A protein and the small-molecule ligand that binds it are described below.
Small molecule (SMILES): CC(=O)N[C@@H]1[C@@H](O)[C@H](O)[C@@H](CO)O[C@H]1O

Binding-site contacts:
Ligand atom C7 contacts residue VAL368 of chain 1.C at 4.4 Å (hydrophobic).
Ligand atom O3 contacts residue VAL368 of chain 1.C at 3.2 Å.
Ligand atom C3 contacts residue ASN346 of chain 1.C at 3.7 Å.
Ligand atom C4 contacts residue ASN346 of chain 1.C at 4.2 Å.
Ligand atom N2 contacts residue ASN346 of chain 1.C at 2.7 Å (h-bond).
Ligand atom C7 contacts residue ASN346 of chain 1.C at 3.2 Å.
Ligand atom O7 contacts residue VAL368 of chain 1.C at 3.5 Å.
Ligand atom O6 contacts residue GLU367 of chain 1.C at 3.9 Å.
Ligand atom C2 contacts residue ASN346 of chain 1.C at 2.3 Å.
Ligand atom O6 contacts residue ILE345 of chain 1.C at 4.5 Å.
Ligand atom O7 contacts residue ASN346 of chain 1.C at 3.2 Å (h-bond).
Ligand atom C8 contacts residue ASN346 of chain 1.C at 4.3 Å.
Ligand atom C5 contacts residue ASN346 of chain 1.C at 3.7 Å.
Ligand atom C1 contacts residue ASN346 of chain 1.C at 1.4 Å.
Ligand atom O5 contacts residue ILE345 of chain 1.C at 3.9 Å.
Ligand atom C3 contacts residue VAL368 of chain 1.C at 4.2 Å (hydrophobic).
Ligand atom C4 contacts residue VAL368 of chain 1.C at 4.2 Å (hydrophobic).
Ligand atom C5 contacts residue ILE345 of chain 1.C at 4.4 Å (hydrophobic).
Ligand atom C6 contacts residue ILE345 of chain 1.C at 4.0 Å (hydrophobic).
Ligand atom O5 contacts residue ASN346 of chain 1.C at 2.4 Å (h-bond).

Sequence of chain 1.C:
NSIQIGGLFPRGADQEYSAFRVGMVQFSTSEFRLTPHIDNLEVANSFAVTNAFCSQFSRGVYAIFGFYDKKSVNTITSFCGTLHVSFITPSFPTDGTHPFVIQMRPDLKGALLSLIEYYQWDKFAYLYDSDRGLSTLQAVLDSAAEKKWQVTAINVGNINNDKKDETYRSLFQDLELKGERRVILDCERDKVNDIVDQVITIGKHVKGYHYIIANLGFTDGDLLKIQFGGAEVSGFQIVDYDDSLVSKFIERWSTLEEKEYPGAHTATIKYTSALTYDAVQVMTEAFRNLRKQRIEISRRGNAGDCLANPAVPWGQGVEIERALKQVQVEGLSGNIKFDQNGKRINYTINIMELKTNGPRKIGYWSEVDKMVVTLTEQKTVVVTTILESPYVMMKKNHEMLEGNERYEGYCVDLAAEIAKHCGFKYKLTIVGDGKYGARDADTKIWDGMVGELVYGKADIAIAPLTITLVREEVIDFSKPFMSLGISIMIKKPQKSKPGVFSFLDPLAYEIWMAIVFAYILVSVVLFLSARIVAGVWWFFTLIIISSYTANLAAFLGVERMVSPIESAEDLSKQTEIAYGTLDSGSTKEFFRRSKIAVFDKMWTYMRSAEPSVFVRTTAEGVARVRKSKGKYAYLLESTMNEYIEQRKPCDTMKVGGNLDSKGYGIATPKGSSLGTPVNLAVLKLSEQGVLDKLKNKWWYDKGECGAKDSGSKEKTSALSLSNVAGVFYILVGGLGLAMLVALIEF